The small molecule below binds the protein below.
Small molecule (SMILES): CC(=O)N[C@@H]1[C@@H](O)[C@H](O)[C@@H](CO)O[C@H]1O

Binding-site contacts:
Ligand atom C5 contacts residue ASN67 of chain 1.A at 3.7 Å.
Ligand atom C8 contacts residue ASN67 of chain 1.A at 4.1 Å.
Ligand atom O5 contacts residue TYR34 of chain 1.A at 3.1 Å.
Ligand atom C6 contacts residue TYR34 of chain 1.A at 3.7 Å (hydrophobic).
Ligand atom O5 contacts residue ASN67 of chain 1.A at 2.5 Å (h-bond).
Ligand atom C3 contacts residue ASN67 of chain 1.A at 3.8 Å.
Ligand atom C2 contacts residue ASN67 of chain 1.A at 2.5 Å.
Ligand atom C5 contacts residue TYR34 of chain 1.A at 3.7 Å (hydrophobic).
Ligand atom C1 contacts residue ASN67 of chain 1.A at 1.4 Å.
Ligand atom N2 contacts residue ASN67 of chain 1.A at 2.8 Å (h-bond).
Ligand atom O7 contacts residue ASN67 of chain 1.A at 2.8 Å (h-bond).
Ligand atom C7 contacts residue ASN67 of chain 1.A at 3.0 Å.
Ligand atom C4 contacts residue ASN67 of chain 1.A at 4.3 Å.
Ligand atom C1 contacts residue TYR34 of chain 1.A at 3.8 Å (hydrophobic).

Sequence of chain 1.A:
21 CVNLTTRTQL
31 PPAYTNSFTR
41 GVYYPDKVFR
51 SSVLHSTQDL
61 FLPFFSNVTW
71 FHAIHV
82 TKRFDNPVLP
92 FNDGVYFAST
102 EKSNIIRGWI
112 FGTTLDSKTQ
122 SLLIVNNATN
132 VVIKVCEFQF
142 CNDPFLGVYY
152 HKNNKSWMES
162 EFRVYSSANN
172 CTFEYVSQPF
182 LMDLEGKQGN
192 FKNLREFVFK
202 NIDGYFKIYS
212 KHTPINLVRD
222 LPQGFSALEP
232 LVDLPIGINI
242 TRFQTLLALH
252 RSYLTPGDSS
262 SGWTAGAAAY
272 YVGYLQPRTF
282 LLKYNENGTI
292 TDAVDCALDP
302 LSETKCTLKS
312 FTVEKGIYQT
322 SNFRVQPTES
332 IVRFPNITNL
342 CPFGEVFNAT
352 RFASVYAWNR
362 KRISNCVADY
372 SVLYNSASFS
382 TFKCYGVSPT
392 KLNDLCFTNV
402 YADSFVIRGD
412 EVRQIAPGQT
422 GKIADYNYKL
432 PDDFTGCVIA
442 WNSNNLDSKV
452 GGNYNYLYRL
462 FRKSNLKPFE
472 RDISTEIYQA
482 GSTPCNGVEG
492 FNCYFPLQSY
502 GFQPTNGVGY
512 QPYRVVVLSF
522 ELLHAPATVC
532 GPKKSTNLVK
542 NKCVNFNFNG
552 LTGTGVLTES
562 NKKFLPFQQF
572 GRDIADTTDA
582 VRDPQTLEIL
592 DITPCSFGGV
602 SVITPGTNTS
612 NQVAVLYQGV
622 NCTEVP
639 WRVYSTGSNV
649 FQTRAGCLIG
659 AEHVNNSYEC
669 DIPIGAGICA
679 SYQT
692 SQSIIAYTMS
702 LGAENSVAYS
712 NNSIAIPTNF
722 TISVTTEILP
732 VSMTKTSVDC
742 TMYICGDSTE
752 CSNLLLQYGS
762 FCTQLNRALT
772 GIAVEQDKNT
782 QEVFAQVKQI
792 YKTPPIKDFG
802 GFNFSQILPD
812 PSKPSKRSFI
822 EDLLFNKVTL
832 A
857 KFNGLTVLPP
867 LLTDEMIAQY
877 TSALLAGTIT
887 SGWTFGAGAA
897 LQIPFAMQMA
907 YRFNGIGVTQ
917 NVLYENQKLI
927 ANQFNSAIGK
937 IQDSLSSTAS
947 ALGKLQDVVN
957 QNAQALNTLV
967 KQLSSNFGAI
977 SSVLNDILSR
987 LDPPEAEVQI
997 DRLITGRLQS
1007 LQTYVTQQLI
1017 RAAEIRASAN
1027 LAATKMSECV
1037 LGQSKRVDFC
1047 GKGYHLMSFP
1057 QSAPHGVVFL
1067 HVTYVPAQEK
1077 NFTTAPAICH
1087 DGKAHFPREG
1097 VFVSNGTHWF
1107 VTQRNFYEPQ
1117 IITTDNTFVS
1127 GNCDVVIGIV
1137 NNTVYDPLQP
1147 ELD